Sequence of chain 8.A:
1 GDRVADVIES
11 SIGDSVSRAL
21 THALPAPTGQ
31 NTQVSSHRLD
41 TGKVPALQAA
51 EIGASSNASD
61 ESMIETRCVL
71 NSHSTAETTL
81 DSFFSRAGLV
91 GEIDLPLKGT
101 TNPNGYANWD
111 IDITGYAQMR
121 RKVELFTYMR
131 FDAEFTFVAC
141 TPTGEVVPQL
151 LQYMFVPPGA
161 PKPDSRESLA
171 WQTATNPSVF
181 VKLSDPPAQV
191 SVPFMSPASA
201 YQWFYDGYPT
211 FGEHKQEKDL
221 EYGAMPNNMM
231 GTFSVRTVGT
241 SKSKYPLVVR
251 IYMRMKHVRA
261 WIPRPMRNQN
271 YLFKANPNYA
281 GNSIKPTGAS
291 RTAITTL

Sequence of chain 9.C:
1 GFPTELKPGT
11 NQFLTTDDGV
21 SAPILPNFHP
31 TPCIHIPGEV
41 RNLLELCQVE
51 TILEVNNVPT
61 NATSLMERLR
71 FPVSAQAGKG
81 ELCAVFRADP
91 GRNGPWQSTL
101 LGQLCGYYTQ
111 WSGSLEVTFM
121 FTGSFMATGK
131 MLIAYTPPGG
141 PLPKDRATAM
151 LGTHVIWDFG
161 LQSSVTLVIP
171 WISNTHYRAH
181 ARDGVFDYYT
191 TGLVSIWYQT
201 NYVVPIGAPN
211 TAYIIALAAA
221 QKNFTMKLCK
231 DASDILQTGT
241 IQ

Binding-site contacts:
Ligand atom O1 contacts residue MET195 of chain 8.A at 3.2 Å.
Ligand atom C14 contacts residue PHE155 of chain 8.A at 3.9 Å (hydrophobic).
Ligand atom C8 contacts residue TYR201 of chain 8.A at 3.3 Å (hydrophobic).
Ligand atom C13 contacts residue MET195 of chain 8.A at 3.9 Å (hydrophobic).
Ligand atom C14 contacts residue MET195 of chain 8.A at 3.9 Å (hydrophobic).
Ligand atom C19 contacts residue ILE24 of chain 8.C at 3.5 Å (hydrophobic).
Ligand atom O3 contacts residue ASP112 of chain 8.A at 3.6 Å.
Ligand atom C3 contacts residue ASP112 of chain 8.A at 3.0 Å.
Ligand atom N1 contacts residue ASP112 of chain 8.A at 3.9 Å.
Ligand atom C12 contacts residue MET195 of chain 8.A at 3.8 Å (hydrophobic).
Ligand atom C17 contacts residue PHE155 of chain 8.A at 3.7 Å (hydrophobic).
Ligand atom C5 contacts residue TRP203 of chain 8.A at 3.8 Å (hydrophobic).
Ligand atom N4 contacts residue TRP203 of chain 8.A at 3.6 Å (h-bond).
Ligand atom N2 contacts residue TRP203 of chain 8.A at 3.9 Å.
Ligand atom O3 contacts residue ILE113 of chain 8.A at 3.0 Å (h-bond).
Ligand atom C2 contacts residue THR114 of chain 8.A at 3.6 Å.
Ligand atom C16 contacts residue PHE155 of chain 8.A at 3.9 Å (hydrophobic).
Ligand atom C15 contacts residue MET195 of chain 8.A at 3.8 Å (hydrophobic).
Ligand atom C15 contacts residue VAL192 of chain 8.A at 3.2 Å (hydrophobic).
Ligand atom C19 contacts residue VAL192 of chain 8.A at 3.4 Å (hydrophobic).
Ligand atom C17 contacts residue PHE135 of chain 8.A at 3.9 Å (hydrophobic).
Ligand atom N5 contacts residue PHE137 of chain 8.A at 3.5 Å.
Ligand atom C22 contacts residue VAL179 of chain 8.A at 3.4 Å (hydrophobic).
Ligand atom C13 contacts residue PHE135 of chain 8.A at 3.4 Å (hydrophobic).
Ligand atom N6 contacts residue PHE155 of chain 8.A at 3.8 Å.
Ligand atom O2 contacts residue PHE233 of chain 8.A at 3.0 Å.
Ligand atom N1 contacts residue THR114 of chain 8.A at 4.0 Å.
Ligand atom C9 contacts residue ILE113 of chain 8.A at 3.7 Å (hydrophobic).
Ligand atom C7 contacts residue TYR201 of chain 8.A at 3.8 Å (hydrophobic).
Ligand atom C14 contacts residue PHE135 of chain 8.A at 3.7 Å (hydrophobic).
Ligand atom C16 contacts residue ILE111 of chain 8.A at 3.5 Å (hydrophobic).
Ligand atom C4 contacts residue TRP203 of chain 8.A at 4.0 Å (hydrophobic).
Ligand atom C16 contacts residue PHE135 of chain 8.A at 3.4 Å (hydrophobic).
Ligand atom N5 contacts residue PHE233 of chain 8.A at 3.2 Å.
Ligand atom C2 contacts residue ASP112 of chain 8.A at 2.8 Å.
Ligand atom N6 contacts residue ILE24 of chain 8.C at 3.9 Å.
Ligand atom C7 contacts residue ASN228 of chain 8.A at 3.8 Å.
Ligand atom O2 contacts residue PHE137 of chain 8.A at 4.0 Å.
Ligand atom C13 contacts residue ILE111 of chain 8.A at 4.0 Å (hydrophobic).
Ligand atom C18 contacts residue PHE155 of chain 8.A at 3.9 Å (hydrophobic).

A small-molecule ligand and the protein it binds are described below.
Small molecule (SMILES): Cc1nc(-c2ccc(OCCCCCN3CCN(c4ccnc(N)c4)C3=O)cc2)no1

Sequence of chain 8.C:
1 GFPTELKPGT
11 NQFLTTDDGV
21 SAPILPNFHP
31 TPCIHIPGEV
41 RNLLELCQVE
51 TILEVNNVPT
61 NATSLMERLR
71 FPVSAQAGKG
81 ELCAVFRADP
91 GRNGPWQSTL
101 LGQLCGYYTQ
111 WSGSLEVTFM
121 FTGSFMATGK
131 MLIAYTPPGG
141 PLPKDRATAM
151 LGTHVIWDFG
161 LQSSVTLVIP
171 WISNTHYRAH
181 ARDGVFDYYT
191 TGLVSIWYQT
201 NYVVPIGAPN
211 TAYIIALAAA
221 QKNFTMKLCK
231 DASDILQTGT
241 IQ